Sequence of chain 55.A:
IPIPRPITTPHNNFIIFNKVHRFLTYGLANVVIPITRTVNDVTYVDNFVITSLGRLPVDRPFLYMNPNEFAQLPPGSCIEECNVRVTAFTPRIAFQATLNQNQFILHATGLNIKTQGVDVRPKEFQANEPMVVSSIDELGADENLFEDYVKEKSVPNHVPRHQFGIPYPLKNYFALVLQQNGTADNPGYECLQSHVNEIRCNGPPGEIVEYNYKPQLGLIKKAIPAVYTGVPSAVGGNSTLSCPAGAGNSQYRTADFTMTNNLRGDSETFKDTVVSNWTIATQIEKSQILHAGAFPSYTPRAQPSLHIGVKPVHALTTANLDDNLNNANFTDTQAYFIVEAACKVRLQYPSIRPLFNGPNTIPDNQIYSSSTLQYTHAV

Binding-site contacts:
Ligand atom N1 contacts residue LEU328 of chain 55.A at 3.8 Å.
Ligand atom C1' contacts residue LEU328 of chain 55.A at 3.9 Å (hydrophobic).
Ligand atom C1' contacts residue PHE333 of chain 55.A at 3.1 Å (hydrophobic).
Ligand atom C5 contacts residue GLY98 of chain 55.A at 2.9 Å.
Ligand atom O4' contacts residue LEU328 of chain 55.A at 3.0 Å.
Ligand atom C6 contacts residue GLY98 of chain 55.A at 4.1 Å.
Ligand atom O4' contacts residue GLN252 of chain 55.A at 3.9 Å.
Ligand atom C4 contacts residue PRO334 of chain 55.A at 3.6 Å (hydrophobic).
Ligand atom OP2 contacts residue ARG391 of chain 55.A at 3.9 Å.
Ligand atom O4 contacts residue PRO334 of chain 55.A at 3.7 Å.
Ligand atom C2 contacts residue LEU328 of chain 55.A at 3.0 Å (hydrophobic).
Ligand atom OP1 contacts residue ARG391 of chain 55.A at 3.8 Å.
Ligand atom C4 contacts residue GLY98 of chain 55.A at 3.2 Å.
Ligand atom C2' contacts residue LEU328 of chain 55.A at 3.7 Å (hydrophobic).
Ligand atom N3 contacts residue PRO334 of chain 55.A at 3.5 Å.
Ligand atom O5' contacts residue LEU328 of chain 55.A at 3.6 Å.
Ligand atom O4 contacts residue GLY98 of chain 55.A at 2.8 Å (h-bond).
Ligand atom O5' contacts residue PHE333 of chain 55.A at 3.8 Å.
Ligand atom N3 contacts residue LEU328 of chain 55.A at 3.9 Å.
Ligand atom C5' contacts residue PHE333 of chain 55.A at 3.2 Å (hydrophobic).
Ligand atom OP2 contacts residue GLN252 of chain 55.A at 4.1 Å.
Ligand atom OP2 contacts residue GLU102 of chain 55.A at 3.5 Å (salt-bridge).
Ligand atom C2 contacts residue PRO334 of chain 55.A at 3.7 Å (hydrophobic).
Ligand atom P contacts residue PHE333 of chain 55.A at 3.8 Å.
Ligand atom O5' contacts residue GLN252 of chain 55.A at 3.1 Å (h-bond).
Ligand atom O2 contacts residue PRO334 of chain 55.A at 3.8 Å.
Ligand atom C4' contacts residue LEU328 of chain 55.A at 4.1 Å (hydrophobic).
Ligand atom N1 contacts residue PHE333 of chain 55.A at 3.8 Å.
Ligand atom C2' contacts residue PHE333 of chain 55.A at 2.9 Å (hydrophobic).
Ligand atom C6 contacts residue PHE333 of chain 55.A at 3.7 Å (hydrophobic).
Ligand atom C4' contacts residue GLN252 of chain 55.A at 3.5 Å.
Ligand atom C3' contacts residue PHE333 of chain 55.A at 3.8 Å (hydrophobic).
Ligand atom O4 contacts residue ALA259 of chain 55.A at 3.2 Å.
Ligand atom O2 contacts residue LEU328 of chain 55.A at 2.2 Å.
Ligand atom C7 contacts residue TYR336 of chain 55.A at 3.6 Å (hydrophobic).
Ligand atom C5' contacts residue GLN252 of chain 55.A at 3.4 Å.
Ligand atom O3' contacts residue PHE333 of chain 55.A at 3.5 Å.
Ligand atom OP2 contacts residue PHE333 of chain 55.A at 3.3 Å.
Ligand atom OP1 contacts residue GLN252 of chain 55.A at 3.7 Å.
Ligand atom O4' contacts residue PRO334 of chain 55.A at 4.0 Å.

The small molecule below binds the protein below.
Small molecule (SMILES): Cc1cn([C@H]2C[C@H](O[P](=O)(O)OC[C@H]3O[C@@H](n4cc(C)c(=O)[nH]c4=O)C[C@@H]3O)[C@@H](CO[P](=O)(O)O[C@H]3C[C@H](n4ccc(=O)[nH]c4=O)O[C@@H]3COP(=O)=O)O2)c(=O)[nH]c1=O